Binding-site contacts:
Ligand atom CB contacts residue TRP235 of chain 1.A at 3.3 Å (hydrophobic).
Ligand atom N contacts residue LEU179 of chain 1.A at 3.6 Å.
Ligand atom CB contacts residue GLU19 of chain 1.A at 3.1 Å.
Ligand atom O1P contacts residue ARG61 of chain 1.A at 2.9 Å (salt-bridge).
Ligand atom N contacts residue GLU19 of chain 1.A at 2.8 Å (salt-bridge).
Ligand atom NH2 contacts residue GLY58 of chain 1.A at 3.7 Å.
Ligand atom O2P contacts residue ARG134 of chain 1.A at 2.7 Å (salt-bridge).
Ligand atom C contacts residue ASN55 of chain 1.A at 3.5 Å.
Ligand atom O1P contacts residue LYS54 of chain 1.A at 2.8 Å (salt-bridge).
Ligand atom CB contacts residue ASN55 of chain 1.A at 3.5 Å.
Ligand atom N contacts residue LEU234 of chain 1.A at 3.1 Å.
Ligand atom O contacts residue LYS54 of chain 1.A at 3.6 Å.
Ligand atom NH1 contacts residue ASN55 of chain 1.A at 3.0 Å (h-bond).
Ligand atom O3P contacts residue TYR135 of chain 1.A at 2.5 Å (h-bond).
Ligand atom O contacts residue VAL51 of chain 1.A at 3.6 Å.
Ligand atom CB contacts residue ASN180 of chain 1.A at 3.3 Å.
Ligand atom C contacts residue ASN180 of chain 1.A at 3.6 Å.
Ligand atom CG1 contacts residue LEU179 of chain 1.A at 3.6 Å (hydrophobic).
Ligand atom NE contacts residue LYS54 of chain 1.A at 3.6 Å.
Ligand atom CA contacts residue ASN180 of chain 1.A at 3.4 Å.
Ligand atom N contacts residue ASN231 of chain 1.A at 3.0 Å (h-bond).
Ligand atom CA contacts residue GLU19 of chain 1.A at 3.5 Å.
Ligand atom OG contacts residue GLU19 of chain 1.A at 2.7 Å (salt-bridge).
Ligand atom O2P contacts residue ARG61 of chain 1.A at 2.9 Å (salt-bridge).
Ligand atom O3P contacts residue LYS54 of chain 1.A at 3.5 Å.
Ligand atom CB contacts residue GLU187 of chain 1.A at 3.3 Å.
Ligand atom CA contacts residue ASN55 of chain 1.A at 3.4 Å.
Ligand atom O contacts residue GLU187 of chain 1.A at 3.0 Å (salt-bridge).
Ligand atom CD1 contacts residue GLY176 of chain 1.A at 3.6 Å.
Ligand atom O contacts residue VAL51 of chain 1.A at 3.4 Å.
Ligand atom O contacts residue LYS54 of chain 1.A at 3.5 Å.
Ligand atom O contacts residue ASN231 of chain 1.A at 2.9 Å (h-bond).
Ligand atom N contacts residue ASN180 of chain 1.A at 2.9 Å (h-bond).
Ligand atom O3P contacts residue ARG134 of chain 1.A at 2.9 Å (salt-bridge).
Ligand atom CD contacts residue LYS54 of chain 1.A at 3.7 Å.
Ligand atom O contacts residue ASN55 of chain 1.A at 2.9 Å (h-bond).
Ligand atom CG1 contacts residue ASN180 of chain 1.A at 3.6 Å.
Ligand atom O contacts residue VAL183 of chain 1.A at 3.5 Å.
Ligand atom CG1 contacts residue GLY176 of chain 1.A at 3.7 Å.
Ligand atom O contacts residue LYS54 of chain 1.A at 3.0 Å (salt-bridge).

Sequence of chain 1.A:
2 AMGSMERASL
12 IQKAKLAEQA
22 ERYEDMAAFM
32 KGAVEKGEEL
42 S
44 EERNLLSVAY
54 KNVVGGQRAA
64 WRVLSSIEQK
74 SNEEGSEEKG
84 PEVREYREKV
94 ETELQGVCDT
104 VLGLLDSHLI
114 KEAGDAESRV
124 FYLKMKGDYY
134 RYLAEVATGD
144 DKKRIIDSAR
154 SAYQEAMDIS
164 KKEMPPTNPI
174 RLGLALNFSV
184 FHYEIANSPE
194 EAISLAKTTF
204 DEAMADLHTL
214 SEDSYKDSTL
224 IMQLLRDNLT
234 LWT

This small molecule binds to this protein.
Small molecule (SMILES): CC[C@H](C)[C@H](NC(=O)[C@H](COP(=O)(O)O)NC(=O)CNC(=O)[C@H](C)N)C(=O)N1CCC[C@H]1C(=O)NCC(=O)N[C@@H](CCCN=C(N)N)C(=O)N[C@@H](C)C(=O)N[C@@H](CO)C(=O)O